Binding-site contacts:
Ligand atom C3 contacts residue ASN94 of chain 1.B at 3.7 Å.
Ligand atom C1 contacts residue ASN94 of chain 1.B at 1.4 Å.
Ligand atom C8 contacts residue ASN94 of chain 1.B at 4.0 Å.
Ligand atom O5 contacts residue ASN94 of chain 1.B at 2.4 Å (h-bond).
Ligand atom C5 contacts residue ASN94 of chain 1.B at 3.7 Å.
Ligand atom C4 contacts residue ASN94 of chain 1.B at 4.1 Å.
Ligand atom O5 contacts residue THR388 of chain 1.B at 4.1 Å.
Ligand atom N2 contacts residue ASN94 of chain 1.B at 2.8 Å (h-bond).
Ligand atom O7 contacts residue ASN94 of chain 1.B at 3.5 Å (h-bond).
Ligand atom C8 contacts residue ALA92 of chain 1.B at 3.9 Å (hydrophobic).
Ligand atom C7 contacts residue ASN94 of chain 1.B at 3.2 Å.
Ligand atom C2 contacts residue ASN94 of chain 1.B at 2.3 Å.

This protein binds this small molecule.
Small molecule (SMILES): CC(=O)N[C@@H]1[C@@H](O)[C@H](O)[C@@H](CO)O[C@H]1O

Sequence of chain 1.B:
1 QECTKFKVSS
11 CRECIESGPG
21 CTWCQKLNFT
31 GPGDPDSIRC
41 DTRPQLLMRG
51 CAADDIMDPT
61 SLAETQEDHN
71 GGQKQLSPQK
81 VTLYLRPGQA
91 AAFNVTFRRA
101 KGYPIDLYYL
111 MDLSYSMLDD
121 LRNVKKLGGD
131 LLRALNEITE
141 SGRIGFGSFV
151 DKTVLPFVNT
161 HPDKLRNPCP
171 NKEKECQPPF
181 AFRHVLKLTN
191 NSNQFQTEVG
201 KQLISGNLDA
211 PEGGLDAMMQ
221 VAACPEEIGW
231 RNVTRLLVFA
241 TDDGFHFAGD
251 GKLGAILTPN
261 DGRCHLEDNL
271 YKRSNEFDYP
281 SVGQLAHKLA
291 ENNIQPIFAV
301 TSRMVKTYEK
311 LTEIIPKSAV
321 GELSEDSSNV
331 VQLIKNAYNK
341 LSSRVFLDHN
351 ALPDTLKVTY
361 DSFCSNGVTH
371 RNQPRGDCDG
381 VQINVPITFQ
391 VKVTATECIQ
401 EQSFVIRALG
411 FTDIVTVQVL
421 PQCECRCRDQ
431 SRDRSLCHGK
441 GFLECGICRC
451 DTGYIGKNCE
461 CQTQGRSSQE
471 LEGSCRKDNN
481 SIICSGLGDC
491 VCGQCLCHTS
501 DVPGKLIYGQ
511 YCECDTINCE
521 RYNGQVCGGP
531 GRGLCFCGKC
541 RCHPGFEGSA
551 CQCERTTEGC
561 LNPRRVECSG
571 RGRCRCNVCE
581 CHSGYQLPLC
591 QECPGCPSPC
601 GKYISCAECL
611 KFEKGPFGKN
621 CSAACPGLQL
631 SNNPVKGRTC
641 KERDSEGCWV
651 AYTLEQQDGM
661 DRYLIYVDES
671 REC